The protein below binds the small molecule below.
Small molecule (SMILES): CC(=O)N[C@@H]1[C@@H](O)[C@H](O)[C@@H](CO)O[C@H]1O

Binding-site contacts:
Ligand atom C4 contacts residue ASN158 of chain 3.A at 4.3 Å.
Ligand atom C1 contacts residue ASN158 of chain 3.A at 1.4 Å.
Ligand atom O7 contacts residue TYR208 of chain 3.A at 4.1 Å.
Ligand atom O5 contacts residue ASN158 of chain 3.A at 2.4 Å (h-bond).
Ligand atom C5 contacts residue ASN158 of chain 3.A at 3.7 Å.
Ligand atom C2 contacts residue ASN158 of chain 3.A at 2.6 Å.
Ligand atom C3 contacts residue ASN158 of chain 3.A at 3.9 Å.
Ligand atom O7 contacts residue ASN158 of chain 3.A at 4.0 Å.
Ligand atom C7 contacts residue ASN158 of chain 3.A at 3.6 Å.
Ligand atom C8 contacts residue ASN10 of chain 3.A at 4.0 Å.
Ligand atom N2 contacts residue ASN158 of chain 3.A at 3.0 Å (h-bond).
Ligand atom C8 contacts residue TYR208 of chain 3.A at 4.2 Å (hydrophobic).

Sequence of chain 3.A:
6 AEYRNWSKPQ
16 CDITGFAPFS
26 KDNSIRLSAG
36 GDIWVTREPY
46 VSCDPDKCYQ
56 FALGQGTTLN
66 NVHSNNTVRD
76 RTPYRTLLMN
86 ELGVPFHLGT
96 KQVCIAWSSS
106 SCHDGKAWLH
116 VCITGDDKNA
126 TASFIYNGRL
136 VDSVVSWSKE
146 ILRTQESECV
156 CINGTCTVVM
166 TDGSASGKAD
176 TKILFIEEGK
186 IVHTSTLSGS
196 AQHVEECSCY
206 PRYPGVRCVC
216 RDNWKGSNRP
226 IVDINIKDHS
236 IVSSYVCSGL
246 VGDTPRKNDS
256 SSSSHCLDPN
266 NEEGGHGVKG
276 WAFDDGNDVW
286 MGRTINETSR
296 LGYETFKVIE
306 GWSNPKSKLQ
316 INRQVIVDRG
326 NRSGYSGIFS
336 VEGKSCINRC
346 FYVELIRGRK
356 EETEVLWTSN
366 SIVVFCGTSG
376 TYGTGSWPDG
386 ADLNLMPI